The protein below binds the small molecule below.
Small molecule (SMILES): O=S(=O)(Nc1cc(-c2ccc3nccc(N4CCOCC4)c3c2)cnc1Cl)c1ccc(F)cc1

Binding-site contacts:
Ligand atom C21 contacts residue ILE821 of chain 1.A at 3.6 Å (hydrophobic).
Ligand atom N1 contacts residue ILE737 of chain 1.A at 3.9 Å.
Ligand atom C8 contacts residue VAL740 of chain 1.A at 3.9 Å (hydrophobic).
Ligand atom C9 contacts residue ILE689 of chain 1.A at 3.5 Å (hydrophobic).
Ligand atom C7 contacts residue ILE737 of chain 1.A at 3.5 Å (hydrophobic).
Ligand atom CL1 contacts residue LYS691 of chain 1.A at 3.8 Å.
Ligand atom C17 contacts residue VAL740 of chain 1.A at 3.2 Å (hydrophobic).
Ligand atom C23 contacts residue ASN809 of chain 1.A at 3.9 Å.
Ligand atom O2 contacts residue PRO668 of chain 1.A at 3.5 Å.
Ligand atom C22 contacts residue ILE737 of chain 1.A at 3.5 Å (hydrophobic).
Ligand atom F1 contacts residue ASN809 of chain 1.A at 3.2 Å.
Ligand atom N4 contacts residue LYS691 of chain 1.A at 3.9 Å.
Ligand atom C5 contacts residue ASP822 of chain 1.A at 3.6 Å.
Ligand atom C2 contacts residue ILE737 of chain 1.A at 3.6 Å (hydrophobic).
Ligand atom C21 contacts residue TYR725 of chain 1.A at 3.2 Å (hydrophobic).
Ligand atom N1 contacts residue TYR725 of chain 1.A at 3.3 Å (h-bond).
Ligand atom C15 contacts residue MET811 of chain 1.A at 3.8 Å (hydrophobic).
Ligand atom C15 contacts residue ILE689 of chain 1.A at 3.8 Å (hydrophobic).
Ligand atom F1 contacts residue ASP808 of chain 1.A at 3.7 Å.
Ligand atom C4 contacts residue ASP822 of chain 1.A at 3.5 Å.
Ligand atom C21 contacts residue ASP822 of chain 1.A at 3.9 Å.
Ligand atom N1 contacts residue ASP822 of chain 1.A at 3.3 Å (salt-bridge).
Ligand atom C7 contacts residue GLU738 of chain 1.A at 3.6 Å.
Ligand atom C13 contacts residue TRP670 of chain 1.A at 3.7 Å (hydrophobic).
Ligand atom N2 contacts residue ILE739 of chain 1.A at 3.8 Å.
Ligand atom O3 contacts residue SER664 of chain 1.A at 3.7 Å.
Ligand atom C19 contacts residue ILE689 of chain 1.A at 3.8 Å (hydrophobic).
Ligand atom C1 contacts residue ILE689 of chain 1.A at 3.8 Å (hydrophobic).
Ligand atom N2 contacts residue VAL740 of chain 1.A at 2.9 Å (h-bond).
Ligand atom C14 contacts residue LYS748 of chain 1.A at 3.8 Å.
Ligand atom C10 contacts residue MET811 of chain 1.A at 3.7 Å (hydrophobic).
Ligand atom O2 contacts residue MET662 of chain 1.A at 3.7 Å.
Ligand atom C16 contacts residue MET811 of chain 1.A at 3.5 Å (hydrophobic).
Ligand atom O3 contacts residue LYS691 of chain 1.A at 3.2 Å.
Ligand atom CL1 contacts residue ASP822 of chain 1.A at 3.2 Å.
Ligand atom C17 contacts residue MET811 of chain 1.A at 3.9 Å (hydrophobic).
Ligand atom O3 contacts residue PRO668 of chain 1.A at 3.5 Å.
Ligand atom C18 contacts residue GLU738 of chain 1.A at 3.1 Å.
Ligand atom C12 contacts residue THR745 of chain 1.A at 3.7 Å.
Ligand atom C5 contacts residue ASN809 of chain 1.A at 3.6 Å.

Sequence of chain 1.A:
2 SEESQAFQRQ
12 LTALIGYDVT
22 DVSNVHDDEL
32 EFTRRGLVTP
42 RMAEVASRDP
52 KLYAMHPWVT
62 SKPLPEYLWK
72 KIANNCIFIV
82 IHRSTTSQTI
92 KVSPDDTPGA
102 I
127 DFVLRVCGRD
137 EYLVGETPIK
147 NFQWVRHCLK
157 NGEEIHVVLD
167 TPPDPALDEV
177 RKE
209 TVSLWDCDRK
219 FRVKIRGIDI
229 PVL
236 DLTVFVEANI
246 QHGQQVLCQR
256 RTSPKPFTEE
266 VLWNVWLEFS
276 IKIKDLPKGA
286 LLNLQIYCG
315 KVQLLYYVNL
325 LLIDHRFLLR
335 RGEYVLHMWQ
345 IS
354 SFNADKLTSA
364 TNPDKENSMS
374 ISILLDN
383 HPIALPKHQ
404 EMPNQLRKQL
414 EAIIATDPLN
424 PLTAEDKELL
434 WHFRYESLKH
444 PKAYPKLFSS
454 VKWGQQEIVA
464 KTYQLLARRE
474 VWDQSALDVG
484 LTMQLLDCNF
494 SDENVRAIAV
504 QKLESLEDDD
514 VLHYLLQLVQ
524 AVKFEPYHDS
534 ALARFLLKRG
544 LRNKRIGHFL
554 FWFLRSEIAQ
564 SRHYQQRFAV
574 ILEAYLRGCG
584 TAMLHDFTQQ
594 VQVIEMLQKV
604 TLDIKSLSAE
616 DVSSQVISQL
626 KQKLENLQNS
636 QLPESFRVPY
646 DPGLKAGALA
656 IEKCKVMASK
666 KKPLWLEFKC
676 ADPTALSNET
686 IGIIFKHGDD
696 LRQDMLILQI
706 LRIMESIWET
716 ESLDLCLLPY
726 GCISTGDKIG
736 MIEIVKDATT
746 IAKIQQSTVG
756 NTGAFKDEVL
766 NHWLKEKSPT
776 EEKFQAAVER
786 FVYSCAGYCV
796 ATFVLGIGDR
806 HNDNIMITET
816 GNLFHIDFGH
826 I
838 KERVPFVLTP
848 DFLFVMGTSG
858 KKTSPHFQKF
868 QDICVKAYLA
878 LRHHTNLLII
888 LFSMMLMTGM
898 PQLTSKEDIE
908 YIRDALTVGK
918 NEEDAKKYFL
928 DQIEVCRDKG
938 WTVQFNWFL